This small molecule binds to this protein.
Small molecule (SMILES): NCC(=O)O

Binding-site contacts:
Ligand atom O contacts residue PHE264 of chain 25.A at 3.9 Å.
Ligand atom OXT contacts residue CYS1 of chain 25.E at 2.7 Å (h-bond).
Ligand atom OXT contacts residue ASP235 of chain 25.C at 2.9 Å (salt-bridge).
Ligand atom CA contacts residue CYS1 of chain 25.E at 2.4 Å (hydrophobic).
Ligand atom CA contacts residue CYS265 of chain 25.A at 4.4 Å (hydrophobic).
Ligand atom OXT contacts residue GLN95 of chain 25.C at 2.7 Å (h-bond).
Ligand atom CA contacts residue GLN95 of chain 25.C at 4.2 Å.
Ligand atom O contacts residue CYS1 of chain 25.E at 3.7 Å.
Ligand atom O contacts residue MET247 of chain 25.A at 3.4 Å (h-bond).
Ligand atom O contacts residue SER96 of chain 25.C at 3.6 Å.
Ligand atom N contacts residue MET247 of chain 25.A at 3.8 Å.
Ligand atom O contacts residue ASP235 of chain 25.C at 4.5 Å.
Ligand atom O contacts residue GLN95 of chain 25.C at 3.3 Å (h-bond).
Ligand atom C contacts residue PHE264 of chain 25.A at 3.8 Å (hydrophobic).
Ligand atom CA contacts residue MET247 of chain 25.A at 4.1 Å (hydrophobic).
Ligand atom C contacts residue ASP235 of chain 25.C at 4.0 Å.
Ligand atom C contacts residue GLN95 of chain 25.C at 3.1 Å.
Ligand atom C contacts residue CYS1 of chain 25.E at 2.8 Å (hydrophobic).
Ligand atom C contacts residue MET247 of chain 25.A at 3.9 Å (hydrophobic).
Ligand atom OXT contacts residue PHE264 of chain 25.A at 4.2 Å.
Ligand atom N contacts residue CYS1 of chain 25.E at 1.3 Å.
Ligand atom CA contacts residue PHE264 of chain 25.A at 3.1 Å (hydrophobic).
Ligand atom N contacts residue PHE264 of chain 25.A at 3.5 Å (h-bond).

Sequence of chain 25.C:
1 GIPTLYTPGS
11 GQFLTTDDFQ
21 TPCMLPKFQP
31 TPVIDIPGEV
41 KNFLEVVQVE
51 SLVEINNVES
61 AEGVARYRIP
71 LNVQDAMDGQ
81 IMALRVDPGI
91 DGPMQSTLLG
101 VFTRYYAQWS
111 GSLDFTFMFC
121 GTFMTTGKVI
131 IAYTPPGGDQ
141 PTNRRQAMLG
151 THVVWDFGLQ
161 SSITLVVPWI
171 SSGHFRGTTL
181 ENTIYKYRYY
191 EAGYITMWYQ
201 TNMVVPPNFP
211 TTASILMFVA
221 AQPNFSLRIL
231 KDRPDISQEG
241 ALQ

Sequence of chain 25.A:
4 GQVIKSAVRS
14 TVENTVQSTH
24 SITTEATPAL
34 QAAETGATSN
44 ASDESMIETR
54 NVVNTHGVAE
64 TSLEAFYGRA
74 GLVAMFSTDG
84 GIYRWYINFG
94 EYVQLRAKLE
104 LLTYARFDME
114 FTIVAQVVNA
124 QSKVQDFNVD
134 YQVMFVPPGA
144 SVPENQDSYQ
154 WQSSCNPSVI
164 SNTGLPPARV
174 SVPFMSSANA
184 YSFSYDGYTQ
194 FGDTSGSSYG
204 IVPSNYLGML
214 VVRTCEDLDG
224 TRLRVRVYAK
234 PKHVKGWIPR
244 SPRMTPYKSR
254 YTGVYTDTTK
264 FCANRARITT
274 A